Binding-site contacts:
Ligand atom C1 contacts residue LEU95 of chain 1.A at 3.8 Å (hydrophobic).
Ligand atom C13 contacts residue TYR138 of chain 1.A at 3.5 Å (hydrophobic).
Ligand atom O3 contacts residue VAL199 of chain 1.A at 3.3 Å.
Ligand atom C12 contacts residue SER133 of chain 1.A at 3.2 Å.
Ligand atom O3 contacts residue LEU200 of chain 1.A at 3.2 Å (h-bond).
Ligand atom O2 contacts residue TYR171 of chain 1.A at 3.7 Å.
Ligand atom C6 contacts residue SER213 of chain 1.A at 3.8 Å.
Ligand atom C11 contacts residue NAP1 of chain 1.D at 3.4 Å.
Ligand atom C3 contacts residue THR212 of chain 1.A at 3.6 Å.
Ligand atom O2 contacts residue NAP1 of chain 1.D at 2.9 Å (h-bond).
Ligand atom C12 contacts residue NAP1 of chain 1.D at 3.6 Å.
Ligand atom O5 contacts residue THR212 of chain 1.A at 3.3 Å (h-bond).
Ligand atom C3 contacts residue SER213 of chain 1.A at 3.8 Å.
Ligand atom C11 contacts residue SER133 of chain 1.A at 3.1 Å.
Ligand atom C11 contacts residue TYR171 of chain 1.A at 3.7 Å (hydrophobic).
Ligand atom C8 contacts residue TYR171 of chain 1.A at 3.4 Å (hydrophobic).
Ligand atom C8 contacts residue NAP1 of chain 1.D at 3.4 Å.
Ligand atom C4 contacts residue LEU95 of chain 1.A at 3.8 Å (hydrophobic).
Ligand atom O4 contacts residue TRP96 of chain 1.A at 3.5 Å.
Ligand atom O4 contacts residue ASP216 of chain 1.A at 2.3 Å (salt-bridge).
Ligand atom C1 contacts residue SER213 of chain 1.A at 3.8 Å.
Ligand atom C5 contacts residue LEU95 of chain 1.A at 3.5 Å (hydrophobic).
Ligand atom O2 contacts residue VAL93 of chain 1.A at 3.8 Å.
Ligand atom C7 contacts residue NAP1 of chain 1.D at 3.6 Å.
Ligand atom C2 contacts residue SER213 of chain 1.A at 3.8 Å.
Ligand atom C14 contacts residue ILE234 of chain 1.A at 3.7 Å (hydrophobic).
Ligand atom C2 contacts residue THR212 of chain 1.A at 3.8 Å.
Ligand atom C13 contacts residue LEU200 of chain 1.A at 3.4 Å (hydrophobic).
Ligand atom O3 contacts residue ALA134 of chain 1.A at 3.8 Å.
Ligand atom O3 contacts residue TYR138 of chain 1.A at 3.3 Å (h-bond).
Ligand atom O5 contacts residue VAL93 of chain 1.A at 3.6 Å.
Ligand atom C12 contacts residue PRO198 of chain 1.A at 3.9 Å (hydrophobic).
Ligand atom C1 contacts residue ASP216 of chain 1.A at 3.0 Å.
Ligand atom C2 contacts residue ASP216 of chain 1.A at 3.0 Å.
Ligand atom C14 contacts residue LEU200 of chain 1.A at 3.7 Å (hydrophobic).
Ligand atom O4 contacts residue THR212 of chain 1.A at 3.5 Å (h-bond).
Ligand atom C2 contacts residue TRP96 of chain 1.A at 3.7 Å (hydrophobic).
Ligand atom C6 contacts residue LEU95 of chain 1.A at 3.5 Å (hydrophobic).
Ligand atom C13 contacts residue VAL199 of chain 1.A at 3.8 Å (hydrophobic).
Ligand atom C4 contacts residue THR212 of chain 1.A at 3.5 Å.

A protein and the small-molecule ligand that binds it are described below.
Small molecule (SMILES): O=C1C[C@@H](c2ccc(O)cc2)Oc2cc(O)cc(O)c21

Sequence of chain 1.A:
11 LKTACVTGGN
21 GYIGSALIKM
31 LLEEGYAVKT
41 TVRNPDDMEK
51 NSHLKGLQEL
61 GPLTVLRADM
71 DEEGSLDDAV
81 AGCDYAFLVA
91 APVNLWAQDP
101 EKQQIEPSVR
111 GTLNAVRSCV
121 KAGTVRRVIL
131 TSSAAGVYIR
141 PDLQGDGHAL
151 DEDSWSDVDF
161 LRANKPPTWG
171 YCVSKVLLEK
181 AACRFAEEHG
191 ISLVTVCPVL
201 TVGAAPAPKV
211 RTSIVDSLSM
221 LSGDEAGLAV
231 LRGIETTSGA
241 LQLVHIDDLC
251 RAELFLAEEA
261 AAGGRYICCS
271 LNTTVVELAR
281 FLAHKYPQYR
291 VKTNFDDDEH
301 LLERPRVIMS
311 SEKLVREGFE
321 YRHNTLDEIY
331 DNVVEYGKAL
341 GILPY